Sequence of chain 1.B:
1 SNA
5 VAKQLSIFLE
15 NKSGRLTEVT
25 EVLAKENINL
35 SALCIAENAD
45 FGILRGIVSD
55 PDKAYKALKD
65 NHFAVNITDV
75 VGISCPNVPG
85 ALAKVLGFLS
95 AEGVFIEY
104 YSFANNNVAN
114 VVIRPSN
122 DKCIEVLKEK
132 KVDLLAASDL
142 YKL

Sequence of chain 2.B:
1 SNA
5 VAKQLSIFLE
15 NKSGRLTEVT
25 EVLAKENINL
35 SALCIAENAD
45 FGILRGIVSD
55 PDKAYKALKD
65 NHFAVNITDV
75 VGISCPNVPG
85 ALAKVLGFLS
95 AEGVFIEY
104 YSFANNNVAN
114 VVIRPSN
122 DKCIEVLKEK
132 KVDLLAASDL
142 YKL

Binding-site contacts:
Ligand atom ND1 contacts residue ALA112 of chain 1.B at 3.0 Å.
Ligand atom CA contacts residue PRO80 of chain 1.B at 3.8 Å (hydrophobic).
Ligand atom CD2 contacts residue LEU86 of chain 1.B at 3.6 Å (hydrophobic).
Ligand atom CE1 contacts residue LEU34 of chain 2.B at 3.3 Å (hydrophobic).
Ligand atom C contacts residue ASN33 of chain 2.B at 4.0 Å.
Ligand atom OXT contacts residue LEU86 of chain 1.B at 3.0 Å (h-bond).
Ligand atom CB contacts residue PRO80 of chain 1.B at 3.8 Å (hydrophobic).
Ligand atom ND1 contacts residue ASN81 of chain 1.B at 3.8 Å.
Ligand atom CG contacts residue ALA112 of chain 1.B at 3.3 Å (hydrophobic).
Ligand atom O contacts residue PRO83 of chain 1.B at 3.8 Å.
Ligand atom C contacts residue VAL82 of chain 1.B at 3.1 Å (hydrophobic).
Ligand atom O contacts residue ASN33 of chain 2.B at 3.5 Å (h-bond).
Ligand atom OXT contacts residue ALA85 of chain 1.B at 3.5 Å (h-bond).
Ligand atom NE2 contacts residue SER105 of chain 1.B at 3.0 Å (h-bond).
Ligand atom O contacts residue VAL82 of chain 1.B at 3.5 Å (h-bond).
Ligand atom CE1 contacts residue SER105 of chain 1.B at 3.8 Å.
Ligand atom N contacts residue ASN81 of chain 1.B at 2.7 Å (h-bond).
Ligand atom CE1 contacts residue ALA112 of chain 1.B at 3.7 Å (hydrophobic).
Ligand atom CA contacts residue VAL82 of chain 1.B at 3.4 Å (hydrophobic).
Ligand atom N contacts residue VAL82 of chain 1.B at 4.0 Å.
Ligand atom CA contacts residue ASN33 of chain 2.B at 3.9 Å.
Ligand atom C contacts residue LEU34 of chain 2.B at 4.1 Å (hydrophobic).
Ligand atom CG contacts residue LEU34 of chain 2.B at 3.9 Å (hydrophobic).
Ligand atom ND1 contacts residue ALA107 of chain 1.B at 4.1 Å.
Ligand atom OXT contacts residue GLY84 of chain 1.B at 3.9 Å.
Ligand atom N contacts residue ASN33 of chain 2.B at 3.2 Å (h-bond).
Ligand atom OXT contacts residue VAL82 of chain 1.B at 3.1 Å (h-bond).
Ligand atom CD2 contacts residue SER105 of chain 1.B at 3.9 Å.
Ligand atom ND1 contacts residue LEU34 of chain 2.B at 3.1 Å (h-bond).
Ligand atom CE1 contacts residue ALA107 of chain 1.B at 3.7 Å (hydrophobic).
Ligand atom CE1 contacts residue SER35 of chain 2.B at 4.0 Å.
Ligand atom CA contacts residue ASN81 of chain 1.B at 3.7 Å.
Ligand atom CB contacts residue ALA112 of chain 1.B at 3.5 Å (hydrophobic).
Ligand atom CB contacts residue CYS79 of chain 1.B at 3.9 Å (hydrophobic).
Ligand atom CD2 contacts residue ALA112 of chain 1.B at 4.0 Å (hydrophobic).
Ligand atom CD2 contacts residue LEU34 of chain 2.B at 3.9 Å (hydrophobic).
Ligand atom O contacts residue LEU34 of chain 2.B at 3.0 Å (h-bond).
Ligand atom NE2 contacts residue LEU34 of chain 2.B at 3.8 Å.
Ligand atom N contacts residue LEU34 of chain 2.B at 2.9 Å (h-bond).
Ligand atom CE1 contacts residue PHE106 of chain 1.B at 3.8 Å (hydrophobic).

The small molecule below binds the protein below.
Small molecule (SMILES): N[C@@H](Cc1c[nH]c[nH+]1)C(=O)O